Sequence of chain 1.D:
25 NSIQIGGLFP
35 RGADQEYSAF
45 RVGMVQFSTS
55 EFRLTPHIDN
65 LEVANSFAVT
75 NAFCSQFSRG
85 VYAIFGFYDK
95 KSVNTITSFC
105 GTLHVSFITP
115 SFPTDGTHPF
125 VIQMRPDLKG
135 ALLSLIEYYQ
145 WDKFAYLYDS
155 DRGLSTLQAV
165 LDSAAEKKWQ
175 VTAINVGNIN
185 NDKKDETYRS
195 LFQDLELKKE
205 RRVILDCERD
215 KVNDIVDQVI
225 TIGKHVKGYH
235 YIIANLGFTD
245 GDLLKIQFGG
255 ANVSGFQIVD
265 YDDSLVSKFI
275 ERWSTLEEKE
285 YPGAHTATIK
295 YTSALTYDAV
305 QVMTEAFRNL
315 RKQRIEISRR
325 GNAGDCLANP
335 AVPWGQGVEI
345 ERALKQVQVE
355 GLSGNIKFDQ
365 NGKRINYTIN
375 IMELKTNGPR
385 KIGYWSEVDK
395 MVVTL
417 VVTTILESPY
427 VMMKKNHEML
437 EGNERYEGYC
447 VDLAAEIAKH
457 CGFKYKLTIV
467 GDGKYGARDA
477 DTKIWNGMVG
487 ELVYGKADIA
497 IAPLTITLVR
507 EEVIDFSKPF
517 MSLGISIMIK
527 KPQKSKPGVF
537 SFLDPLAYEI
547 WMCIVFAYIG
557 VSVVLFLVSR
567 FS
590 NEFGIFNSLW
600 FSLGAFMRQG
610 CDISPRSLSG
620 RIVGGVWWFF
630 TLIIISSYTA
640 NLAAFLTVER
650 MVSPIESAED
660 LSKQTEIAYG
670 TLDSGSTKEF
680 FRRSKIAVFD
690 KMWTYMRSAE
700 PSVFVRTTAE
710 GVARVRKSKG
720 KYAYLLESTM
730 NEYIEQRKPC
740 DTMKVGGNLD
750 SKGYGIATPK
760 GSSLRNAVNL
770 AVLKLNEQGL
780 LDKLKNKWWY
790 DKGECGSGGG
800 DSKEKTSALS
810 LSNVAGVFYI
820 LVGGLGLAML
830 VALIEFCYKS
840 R

Binding-site contacts:
Ligand atom C8 contacts residue ASN370 of chain 1.D at 4.4 Å.
Ligand atom C1 contacts residue ASN370 of chain 1.D at 1.4 Å.
Ligand atom C5 contacts residue ASN370 of chain 1.D at 3.7 Å.
Ligand atom C6 contacts residue GLU354 of chain 1.D at 4.4 Å.
Ligand atom O5 contacts residue ASN370 of chain 1.D at 2.4 Å (h-bond).
Ligand atom O6 contacts residue GLU354 of chain 1.D at 4.5 Å.
Ligand atom O7 contacts residue GLN352 of chain 1.D at 4.2 Å.
Ligand atom C5 contacts residue ASN359 of chain 1.D at 4.2 Å.
Ligand atom C1 contacts residue ASN359 of chain 1.D at 3.7 Å.
Ligand atom C3 contacts residue ASN370 of chain 1.D at 3.8 Å.
Ligand atom O7 contacts residue ASN370 of chain 1.D at 3.2 Å (h-bond).
Ligand atom N2 contacts residue ASN370 of chain 1.D at 2.9 Å (h-bond).
Ligand atom C6 contacts residue ASN359 of chain 1.D at 4.2 Å.
Ligand atom C4 contacts residue ASN370 of chain 1.D at 4.2 Å.
Ligand atom O5 contacts residue ASN359 of chain 1.D at 3.0 Å (h-bond).
Ligand atom C2 contacts residue ASN370 of chain 1.D at 2.5 Å.
Ligand atom C7 contacts residue ASN370 of chain 1.D at 3.2 Å.

A small-molecule ligand and the protein it binds are described below.
Small molecule (SMILES): CC(=O)N[C@@H]1[C@@H](O)[C@H](O)[C@@H](CO)O[C@H]1O